A protein and the small-molecule ligand that binds it are described below.
Small molecule (SMILES): O=C(O)[C@H]1O[C@@H](O)[C@H](O)[C@@H](O)[C@@H]1O

Sequence of chain 1.A:
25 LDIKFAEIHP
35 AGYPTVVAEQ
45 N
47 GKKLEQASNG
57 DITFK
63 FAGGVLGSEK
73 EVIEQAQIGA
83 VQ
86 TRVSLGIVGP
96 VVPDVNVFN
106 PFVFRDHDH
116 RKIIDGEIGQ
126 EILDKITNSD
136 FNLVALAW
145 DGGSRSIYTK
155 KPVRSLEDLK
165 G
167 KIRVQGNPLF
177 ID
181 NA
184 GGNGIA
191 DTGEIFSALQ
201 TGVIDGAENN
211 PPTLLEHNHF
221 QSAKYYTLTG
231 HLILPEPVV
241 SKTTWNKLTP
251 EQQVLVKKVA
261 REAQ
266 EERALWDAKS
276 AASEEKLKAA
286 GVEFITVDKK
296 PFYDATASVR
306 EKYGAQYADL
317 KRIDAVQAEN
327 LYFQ

Binding-site contacts:
Ligand atom O6B contacts residue ARG169 of chain 1.A at 2.9 Å (salt-bridge).
Ligand atom C2 contacts residue GLU236 of chain 1.A at 3.2 Å.
Ligand atom C6 contacts residue THR192 of chain 1.A at 3.8 Å.
Ligand atom C4 contacts residue GLU71 of chain 1.A at 3.8 Å.
Ligand atom C1 contacts residue THR213 of chain 1.A at 3.6 Å.
Ligand atom O1 contacts residue ARG149 of chain 1.A at 3.4 Å (salt-bridge).
Ligand atom O3 contacts residue GLU71 of chain 1.A at 2.6 Å (salt-bridge).
Ligand atom C2 contacts residue HIS33 of chain 1.A at 3.7 Å.
Ligand atom O2 contacts residue ARG87 of chain 1.A at 3.6 Å.
Ligand atom O5 contacts residue ARG149 of chain 1.A at 3.1 Å (salt-bridge).
Ligand atom O2 contacts residue HIS33 of chain 1.A at 2.9 Å (h-bond).
Ligand atom C6 contacts residue GLN171 of chain 1.A at 3.8 Å.
Ligand atom C3 contacts residue ARG87 of chain 1.A at 4.1 Å.
Ligand atom C1 contacts residue ARG149 of chain 1.A at 3.9 Å.
Ligand atom O3 contacts residue HIS33 of chain 1.A at 4.0 Å.
Ligand atom O1 contacts residue GLU236 of chain 1.A at 4.0 Å.
Ligand atom O4 contacts residue ILE32 of chain 1.A at 3.8 Å.
Ligand atom O6A contacts residue ARG169 of chain 1.A at 2.8 Å (salt-bridge).
Ligand atom O2 contacts residue GLU236 of chain 1.A at 2.6 Å (salt-bridge).
Ligand atom O4 contacts residue GLU71 of chain 1.A at 3.1 Å.
Ligand atom O3 contacts residue SER89 of chain 1.A at 3.5 Å (h-bond).
Ligand atom O6B contacts residue GLN171 of chain 1.A at 3.4 Å.
Ligand atom O6B contacts residue ASN209 of chain 1.A at 3.1 Å (h-bond).
Ligand atom C1 contacts residue ASN209 of chain 1.A at 3.5 Å.
Ligand atom C3 contacts residue HIS33 of chain 1.A at 3.6 Å.
Ligand atom O6A contacts residue GLN171 of chain 1.A at 4.0 Å.
Ligand atom C4 contacts residue GLN171 of chain 1.A at 4.0 Å.
Ligand atom C5 contacts residue ASN209 of chain 1.A at 3.8 Å.
Ligand atom O6A contacts residue THR192 of chain 1.A at 2.7 Å (h-bond).
Ligand atom C6 contacts residue ASN209 of chain 1.A at 3.7 Å.
Ligand atom O1 contacts residue THR213 of chain 1.A at 3.5 Å (h-bond).
Ligand atom O1 contacts residue ASN209 of chain 1.A at 2.7 Å (h-bond).
Ligand atom C4 contacts residue SER89 of chain 1.A at 4.1 Å.
Ligand atom O1 contacts residue ASN210 of chain 1.A at 3.2 Å (h-bond).
Ligand atom O6B contacts residue ARG149 of chain 1.A at 2.9 Å (salt-bridge).
Ligand atom O3 contacts residue ARG87 of chain 1.A at 2.9 Å (salt-bridge).
Ligand atom O5 contacts residue ASN209 of chain 1.A at 3.0 Å (h-bond).
Ligand atom C3 contacts residue GLU71 of chain 1.A at 3.6 Å.
Ligand atom O4 contacts residue THR192 of chain 1.A at 3.1 Å (h-bond).
Ligand atom C6 contacts residue ARG169 of chain 1.A at 3.5 Å.